A small-molecule ligand and the protein it binds are described below.
Small molecule (SMILES): N[C@@H](CCC(=O)O)C(=O)O

Binding-site contacts:
Ligand atom C contacts residue ASP114 of chain 1.B at 4.1 Å.
Ligand atom OE1 contacts residue ARG210 of chain 1.B at 3.2 Å (salt-bridge).
Ligand atom CD contacts residue GLY166 of chain 1.B at 4.2 Å.
Ligand atom N contacts residue ASP262 of chain 1.B at 3.1 Å (salt-bridge).
Ligand atom N contacts residue LEU260 of chain 1.B at 4.2 Å.
Ligand atom N contacts residue SER261 of chain 1.B at 3.3 Å.
Ligand atom OE1 contacts residue SER261 of chain 1.B at 4.4 Å.
Ligand atom CB contacts residue LYS33 of chain 1.B at 4.4 Å.
Ligand atom OXT contacts residue LEU260 of chain 1.B at 3.0 Å (h-bond).
Ligand atom OXT contacts residue LYS33 of chain 1.B at 4.3 Å.
Ligand atom N contacts residue ARG210 of chain 1.B at 4.5 Å.
Ligand atom CA contacts residue ASP262 of chain 1.B at 4.4 Å.
Ligand atom OE2 contacts residue ARG210 of chain 1.B at 3.5 Å (salt-bridge).
Ligand atom O contacts residue LYS33 of chain 1.B at 3.1 Å (salt-bridge).
Ligand atom C contacts residue LYS33 of chain 1.B at 3.4 Å.
Ligand atom O contacts residue ASP114 of chain 1.B at 3.2 Å (salt-bridge).
Ligand atom OXT contacts residue GLY166 of chain 1.B at 4.4 Å.
Ligand atom CD contacts residue ARG210 of chain 1.B at 3.6 Å.
Ligand atom CG contacts residue GLY166 of chain 1.B at 3.7 Å.
Ligand atom OE2 contacts residue ASN208 of chain 1.B at 3.5 Å (h-bond).
Ligand atom OXT contacts residue SER167 of chain 1.B at 4.4 Å.
Ligand atom OXT contacts residue TYR35 of chain 1.B at 4.0 Å.
Ligand atom N contacts residue LYS33 of chain 1.B at 4.0 Å.
Ligand atom OXT contacts residue SER261 of chain 1.B at 4.5 Å.
Ligand atom OE2 contacts residue GLY166 of chain 1.B at 3.8 Å.
Ligand atom OE1 contacts residue ASP262 of chain 1.B at 4.4 Å.
Ligand atom C contacts residue LEU260 of chain 1.B at 4.1 Å (hydrophobic).
Ligand atom OXT contacts residue ASP114 of chain 1.B at 3.6 Å (salt-bridge).
Ligand atom CA contacts residue LYS33 of chain 1.B at 3.2 Å.
Ligand atom CG contacts residue GLY165 of chain 1.B at 4.2 Å.

Sequence of chain 1.B:
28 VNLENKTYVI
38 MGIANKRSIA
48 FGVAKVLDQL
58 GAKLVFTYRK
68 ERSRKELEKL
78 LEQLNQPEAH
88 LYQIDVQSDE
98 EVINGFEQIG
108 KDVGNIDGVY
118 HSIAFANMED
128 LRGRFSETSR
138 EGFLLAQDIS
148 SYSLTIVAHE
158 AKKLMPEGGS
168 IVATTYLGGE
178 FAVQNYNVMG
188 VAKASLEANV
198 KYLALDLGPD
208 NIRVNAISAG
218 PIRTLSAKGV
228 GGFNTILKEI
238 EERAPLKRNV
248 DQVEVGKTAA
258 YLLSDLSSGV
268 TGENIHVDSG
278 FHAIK